This small molecule binds to this protein.
Small molecule (SMILES): NCC(=O)O

Sequence of chain 4.B:
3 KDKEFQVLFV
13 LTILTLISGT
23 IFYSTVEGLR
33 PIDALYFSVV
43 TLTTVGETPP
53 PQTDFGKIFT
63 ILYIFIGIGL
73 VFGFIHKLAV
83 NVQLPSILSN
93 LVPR

Binding-site contacts:
Ligand atom N contacts residue PHE39 of chain 2.B at 3.4 Å (h-bond).
Ligand atom CA contacts residue LEU31 of chain 2.B at 4.1 Å (hydrophobic).
Ligand atom CA contacts residue THR50 of chain 2.B at 4.1 Å.
Ligand atom OXT contacts residue PRO52 of chain 4.B at 3.7 Å.
Ligand atom OXT contacts residue THR50 of chain 2.B at 4.5 Å.
Ligand atom C contacts residue ASP35 of chain 2.B at 4.3 Å.
Ligand atom OXT contacts residue LYS59 of chain 4.B at 4.0 Å.
Ligand atom CA contacts residue ASP35 of chain 2.B at 3.5 Å.
Ligand atom CA contacts residue PHE39 of chain 2.B at 4.2 Å (hydrophobic).
Ligand atom OXT contacts residue TYR38 of chain 2.B at 4.4 Å.
Ligand atom N contacts residue THR50 of chain 2.B at 3.9 Å.
Ligand atom N contacts residue TYR38 of chain 2.B at 3.6 Å.
Ligand atom N contacts residue ASP35 of chain 2.B at 2.6 Å (salt-bridge).

Sequence of chain 2.B:
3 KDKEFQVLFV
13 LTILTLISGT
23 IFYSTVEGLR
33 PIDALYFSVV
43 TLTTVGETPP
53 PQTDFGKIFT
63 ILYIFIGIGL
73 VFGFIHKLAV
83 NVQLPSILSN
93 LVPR